Sequence of chain 1.B:
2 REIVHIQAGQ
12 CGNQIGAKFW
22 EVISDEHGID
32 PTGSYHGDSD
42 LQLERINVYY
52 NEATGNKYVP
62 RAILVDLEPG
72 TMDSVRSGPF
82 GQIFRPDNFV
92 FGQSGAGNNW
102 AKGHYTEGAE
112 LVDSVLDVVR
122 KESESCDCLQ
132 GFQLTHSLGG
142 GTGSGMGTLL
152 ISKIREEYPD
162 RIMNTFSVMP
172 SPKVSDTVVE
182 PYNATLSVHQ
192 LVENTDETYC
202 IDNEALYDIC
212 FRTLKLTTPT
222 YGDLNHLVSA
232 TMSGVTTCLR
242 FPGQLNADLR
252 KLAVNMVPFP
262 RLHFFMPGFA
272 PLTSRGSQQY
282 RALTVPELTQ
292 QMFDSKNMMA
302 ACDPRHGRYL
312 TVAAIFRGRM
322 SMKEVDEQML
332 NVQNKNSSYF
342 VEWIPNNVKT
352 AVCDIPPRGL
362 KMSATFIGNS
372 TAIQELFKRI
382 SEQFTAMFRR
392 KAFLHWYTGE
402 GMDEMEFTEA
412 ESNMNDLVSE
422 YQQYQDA

A protein and the small-molecule ligand that binds it are described below.
Small molecule (SMILES): CC(C)(C)c1[nH]cnc1/C=c1\[nH]c(=O)/c(=C/c2ccccc2)[nH]c1=O

Sequence of chain 1.A:
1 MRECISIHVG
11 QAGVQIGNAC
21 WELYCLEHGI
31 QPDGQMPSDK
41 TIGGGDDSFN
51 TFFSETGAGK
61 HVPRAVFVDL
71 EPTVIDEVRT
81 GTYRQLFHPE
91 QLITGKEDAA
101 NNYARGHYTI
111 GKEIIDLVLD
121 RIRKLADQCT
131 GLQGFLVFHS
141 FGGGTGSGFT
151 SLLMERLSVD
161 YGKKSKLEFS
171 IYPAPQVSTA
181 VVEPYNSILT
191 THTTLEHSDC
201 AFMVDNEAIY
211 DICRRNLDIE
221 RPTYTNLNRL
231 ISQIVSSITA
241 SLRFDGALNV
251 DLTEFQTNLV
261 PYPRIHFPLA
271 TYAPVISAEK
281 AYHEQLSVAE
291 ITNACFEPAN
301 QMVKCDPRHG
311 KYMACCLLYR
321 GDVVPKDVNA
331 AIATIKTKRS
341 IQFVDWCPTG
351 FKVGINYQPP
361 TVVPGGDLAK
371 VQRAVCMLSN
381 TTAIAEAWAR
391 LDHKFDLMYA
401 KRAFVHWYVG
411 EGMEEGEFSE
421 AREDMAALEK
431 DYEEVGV

Binding-site contacts:
Ligand atom O21 contacts residue GLU198 of chain 1.B at 2.8 Å (salt-bridge).
Ligand atom C18 contacts residue LEU240 of chain 1.B at 3.6 Å (hydrophobic).
Ligand atom N9 contacts residue VAL236 of chain 1.B at 2.9 Å (h-bond).
Ligand atom C14 contacts residue ASN165 of chain 1.B at 3.8 Å.
Ligand atom C17 contacts residue GLN134 of chain 1.B at 3.8 Å.
Ligand atom O20 contacts residue CYS239 of chain 1.B at 3.3 Å (h-bond).
Ligand atom C17 contacts residue TYR50 of chain 1.B at 3.5 Å (hydrophobic).
Ligand atom N3 contacts residue LEU253 of chain 1.B at 3.7 Å.
Ligand atom O20 contacts residue ILE316 of chain 1.B at 3.0 Å.
Ligand atom C11 contacts residue TYR200 of chain 1.B at 3.7 Å (hydrophobic).
Ligand atom O21 contacts residue LEU253 of chain 1.B at 3.2 Å.
Ligand atom C19 contacts residue LEU250 of chain 1.B at 3.5 Å (hydrophobic).
Ligand atom C13 contacts residue GLU198 of chain 1.B at 3.5 Å.
Ligand atom C13 contacts residue TYR200 of chain 1.B at 3.0 Å (hydrophobic).
Ligand atom N12 contacts residue LEU253 of chain 1.B at 3.5 Å.
Ligand atom C7 contacts residue LEU253 of chain 1.B at 3.8 Å (hydrophobic).
Ligand atom C18 contacts residue LEU250 of chain 1.B at 3.7 Å (hydrophobic).
Ligand atom C4 contacts residue MET257 of chain 1.B at 3.7 Å (hydrophobic).
Ligand atom C25 contacts residue ALA352 of chain 1.B at 3.7 Å (hydrophobic).
Ligand atom C23 contacts residue THR179 of chain 1.A at 3.7 Å.
Ligand atom C2 contacts residue LEU253 of chain 1.B at 3.6 Å (hydrophobic).
Ligand atom C15 contacts residue ASN165 of chain 1.B at 3.2 Å.
Ligand atom C19 contacts residue VAL236 of chain 1.B at 3.2 Å (hydrophobic).
Ligand atom N3 contacts residue ALA314 of chain 1.B at 3.6 Å.
Ligand atom C17 contacts residue THR237 of chain 1.B at 3.5 Å.
Ligand atom C14 contacts residue VAL236 of chain 1.B at 3.8 Å (hydrophobic).
Ligand atom C1 contacts residue LEU253 of chain 1.B at 3.8 Å (hydrophobic).
Ligand atom C18 contacts residue VAL236 of chain 1.B at 3.4 Å (hydrophobic).
Ligand atom C10 contacts residue TYR200 of chain 1.B at 3.3 Å (hydrophobic).
Ligand atom C11 contacts residue GLU198 of chain 1.B at 3.7 Å.
Ligand atom C25 contacts residue ALA315 of chain 1.B at 3.6 Å (hydrophobic).
Ligand atom C16 contacts residue PHE167 of chain 1.B at 3.8 Å (hydrophobic).
Ligand atom C8 contacts residue ILE368 of chain 1.B at 3.6 Å (hydrophobic).
Ligand atom C8 contacts residue VAL236 of chain 1.B at 3.5 Å (hydrophobic).
Ligand atom N3 contacts residue MET257 of chain 1.B at 3.7 Å.
Ligand atom C25 contacts residue ILE316 of chain 1.B at 3.6 Å (hydrophobic).
Ligand atom C2 contacts residue ALA314 of chain 1.B at 3.7 Å (hydrophobic).
Ligand atom C11 contacts residue LEU253 of chain 1.B at 3.5 Å (hydrophobic).
Ligand atom O20 contacts residue VAL236 of chain 1.B at 3.2 Å (h-bond).
Ligand atom C8 contacts residue CYS239 of chain 1.B at 3.7 Å (hydrophobic).